Binding-site contacts:
Ligand atom OG1 contacts residue THR21 of chain 1.BA at 3.6 Å (h-bond).
Ligand atom CA contacts residue THR21 of chain 1.BA at 3.5 Å.
Ligand atom C24 contacts residue THR21 of chain 1.BA at 3.6 Å.
Ligand atom N contacts residue GLY47 of chain 1.BA at 3.0 Å (h-bond).
Ligand atom CG2 contacts residue MET95 of chain 1.BA at 3.3 Å (hydrophobic).
Ligand atom O contacts residue THR21 of chain 1.BA at 3.8 Å.
Ligand atom CG2 contacts residue GLY47 of chain 1.BA at 3.5 Å.
Ligand atom O contacts residue THR20 of chain 1.BA at 3.4 Å.
Ligand atom C14 contacts residue GLY47 of chain 1.BA at 3.8 Å.
Ligand atom O contacts residue GLY47 of chain 1.BA at 3.1 Å (h-bond).
Ligand atom CD1 contacts residue SER118 of chain 1.V at 3.4 Å.
Ligand atom C14 contacts residue THR1 of chain 1.BA at 2.8 Å.
Ligand atom O contacts residue THR21 of chain 1.BA at 2.9 Å (h-bond).
Ligand atom O contacts residue SER46 of chain 1.BA at 3.7 Å.
Ligand atom CA contacts residue GLY47 of chain 1.BA at 3.3 Å.
Ligand atom C23 contacts residue THR1 of chain 1.BA at 1.5 Å.
Ligand atom C22 contacts residue THR1 of chain 1.BA at 2.5 Å.
Ligand atom CA contacts residue THR1 of chain 1.BA at 2.4 Å.
Ligand atom C15 contacts residue GLY47 of chain 1.BA at 3.7 Å.
Ligand atom N contacts residue THR21 of chain 1.BA at 3.0 Å (h-bond).
Ligand atom C contacts residue THR21 of chain 1.BA at 3.7 Å.
Ligand atom C20 contacts residue THR52 of chain 1.BA at 3.7 Å.
Ligand atom CG1 contacts residue SER118 of chain 1.V at 3.5 Å.
Ligand atom C20 contacts residue ARG45 of chain 1.BA at 3.6 Å.
Ligand atom C23 contacts residue SER130 of chain 1.BA at 3.0 Å.
Ligand atom O6 contacts residue THR1 of chain 1.BA at 3.7 Å.
Ligand atom C23 contacts residue SER169 of chain 1.BA at 3.3 Å.
Ligand atom N contacts residue THR1 of chain 1.BA at 3.6 Å.
Ligand atom CG2 contacts residue THR22 of chain 1.BA at 3.7 Å.
Ligand atom O contacts residue THR1 of chain 1.BA at 2.4 Å (h-bond).
Ligand atom C16 contacts residue THR20 of chain 1.BA at 3.2 Å.
Ligand atom O contacts residue ALA49 of chain 1.BA at 3.1 Å (h-bond).
Ligand atom C contacts residue THR1 of chain 1.BA at 1.4 Å.
Ligand atom C contacts residue GLY47 of chain 1.BA at 3.6 Å.
Ligand atom C22 contacts residue SER169 of chain 1.BA at 3.8 Å.
Ligand atom CD1 contacts residue TYR114 of chain 1.V at 3.7 Å (hydrophobic).
Ligand atom CB contacts residue GLY47 of chain 1.BA at 3.6 Å.
Ligand atom C24 contacts residue THR1 of chain 1.BA at 3.1 Å.
Ligand atom C24 contacts residue SER169 of chain 1.BA at 3.0 Å.
Ligand atom C24 contacts residue ARG19 of chain 1.BA at 3.3 Å.

Sequence of chain 1.BA:
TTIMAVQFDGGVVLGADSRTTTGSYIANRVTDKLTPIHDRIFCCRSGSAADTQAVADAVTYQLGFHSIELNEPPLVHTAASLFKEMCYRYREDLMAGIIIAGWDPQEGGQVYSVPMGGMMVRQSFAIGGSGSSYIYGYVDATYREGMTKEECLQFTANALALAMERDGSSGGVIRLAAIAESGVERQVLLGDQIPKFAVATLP

A small-molecule ligand and the protein it binds are described below.
Small molecule (SMILES): CC[C@@H](C)[C@H](C(=O)N[C@H](C(=O)N[C@H](C(=O)N[C@@H](CC(C)C)[C@@H](O)C(C)(C)O)[C@@H](C)O)[C@@H](C)CC)N(C)C(C)=O

Sequence of chain 1.V:
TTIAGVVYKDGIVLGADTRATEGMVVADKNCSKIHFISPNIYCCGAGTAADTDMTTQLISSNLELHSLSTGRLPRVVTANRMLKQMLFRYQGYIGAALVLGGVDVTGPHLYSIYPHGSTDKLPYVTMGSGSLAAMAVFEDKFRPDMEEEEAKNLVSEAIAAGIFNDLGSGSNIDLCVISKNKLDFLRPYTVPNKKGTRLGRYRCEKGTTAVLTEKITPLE